Binding-site contacts:
Ligand atom NZ contacts residue GLN146 of chain 3.A at 2.7 Å (h-bond).
Ligand atom CE contacts residue GLN146 of chain 3.A at 3.6 Å.
Ligand atom CB contacts residue THR15 of chain 1.A at 3.6 Å.
Ligand atom OE2 contacts residue ALA47 of chain 1.A at 3.5 Å (h-bond).
Ligand atom N contacts residue SER39 of chain 1.A at 2.8 Å (h-bond).
Ligand atom CD1 contacts residue GLY80 of chain 1.A at 3.3 Å.
Ligand atom O contacts residue VAL48 of chain 1.A at 3.5 Å.
Ligand atom CE contacts residue GLN36 of chain 1.A at 3.0 Å.
Ligand atom N contacts residue THR49 of chain 1.A at 3.2 Å (h-bond).
Ligand atom CD contacts residue GLN36 of chain 1.A at 3.3 Å.
Ligand atom CD1 contacts residue ILE13 of chain 1.A at 3.7 Å (hydrophobic).
Ligand atom CG contacts residue ALA47 of chain 1.A at 3.4 Å (hydrophobic).
Ligand atom CG2 contacts residue ALA41 of chain 1.A at 3.4 Å (hydrophobic).
Ligand atom CA contacts residue SER39 of chain 1.A at 3.6 Å.
Ligand atom CB contacts residue SER39 of chain 1.A at 3.5 Å.
Ligand atom CA contacts residue SER39 of chain 1.A at 3.7 Å.
Ligand atom CG2 contacts residue GLN150 of chain 3.A at 3.3 Å.
Ligand atom CD contacts residue GLN45 of chain 1.A at 3.7 Å.
Ligand atom O contacts residue PHE38 of chain 1.A at 3.6 Å.
Ligand atom OE1 contacts residue GLN45 of chain 1.A at 3.7 Å.
Ligand atom N contacts residue VAL48 of chain 1.A at 3.7 Å.
Ligand atom O contacts residue THR15 of chain 1.A at 3.2 Å.
Ligand atom O contacts residue GLN150 of chain 3.A at 3.2 Å.
Ligand atom CD1 contacts residue VAL86 of chain 1.A at 3.5 Å (hydrophobic).
Ligand atom O contacts residue THR49 of chain 1.A at 3.1 Å (h-bond).
Ligand atom CD1 contacts residue PHE38 of chain 1.A at 3.7 Å (hydrophobic).
Ligand atom CG2 contacts residue MET16 of chain 1.A at 3.3 Å (hydrophobic).
Ligand atom NZ contacts residue GLN36 of chain 1.A at 3.5 Å (h-bond).
Ligand atom O contacts residue SER39 of chain 1.A at 3.1 Å (h-bond).
Ligand atom CD2 contacts residue SER39 of chain 1.A at 3.3 Å.
Ligand atom CD2 contacts residue PHE38 of chain 1.A at 3.4 Å (hydrophobic).
Ligand atom CD2 contacts residue VAL48 of chain 1.A at 3.7 Å (hydrophobic).
Ligand atom CB contacts residue MET16 of chain 1.A at 3.6 Å (hydrophobic).
Ligand atom N contacts residue ALA47 of chain 1.A at 3.2 Å (h-bond).
Ligand atom CB contacts residue GLU14 of chain 1.A at 3.5 Å.
Ligand atom O contacts residue MET16 of chain 1.A at 2.9 Å (h-bond).
Ligand atom CD1 contacts residue ILE50 of chain 1.A at 3.3 Å (hydrophobic).
Ligand atom C contacts residue SER39 of chain 1.A at 3.7 Å.
Ligand atom OE2 contacts residue SER46 of chain 1.A at 3.5 Å (h-bond).
Ligand atom CD1 contacts residue GLU42 of chain 1.A at 3.7 Å.

Sequence of chain 3.A:
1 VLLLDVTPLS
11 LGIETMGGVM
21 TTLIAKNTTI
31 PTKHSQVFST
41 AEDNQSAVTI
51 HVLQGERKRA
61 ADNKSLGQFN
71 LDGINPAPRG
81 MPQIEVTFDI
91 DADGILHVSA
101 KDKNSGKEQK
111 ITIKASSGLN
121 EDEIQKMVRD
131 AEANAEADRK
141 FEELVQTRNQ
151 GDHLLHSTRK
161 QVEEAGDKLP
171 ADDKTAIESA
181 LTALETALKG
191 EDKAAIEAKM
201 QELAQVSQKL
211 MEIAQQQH

A protein and the small-molecule ligand that binds it are described below.
Small molecule (SMILES): CC[C@H](C)[C@H](NC(=O)[C@H](CCCCN)NC(=O)[C@@H](NC(=O)[C@H](CC(C)C)NC(=O)[C@@H]1CCCN1C(=O)[C@H](CC(C)C)NC(=O)[C@@H](N)CCC(=O)O)C(C)C)C(=O)O

Sequence of chain 1.A:
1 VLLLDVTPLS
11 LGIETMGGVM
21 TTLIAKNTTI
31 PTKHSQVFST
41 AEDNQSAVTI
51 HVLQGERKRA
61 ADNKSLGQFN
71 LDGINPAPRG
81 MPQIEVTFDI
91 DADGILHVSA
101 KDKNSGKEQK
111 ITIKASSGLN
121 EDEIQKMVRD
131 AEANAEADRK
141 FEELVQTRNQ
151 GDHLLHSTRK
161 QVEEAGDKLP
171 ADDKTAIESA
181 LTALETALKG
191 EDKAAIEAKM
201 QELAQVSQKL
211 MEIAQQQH